Sequence of chain 1.F:
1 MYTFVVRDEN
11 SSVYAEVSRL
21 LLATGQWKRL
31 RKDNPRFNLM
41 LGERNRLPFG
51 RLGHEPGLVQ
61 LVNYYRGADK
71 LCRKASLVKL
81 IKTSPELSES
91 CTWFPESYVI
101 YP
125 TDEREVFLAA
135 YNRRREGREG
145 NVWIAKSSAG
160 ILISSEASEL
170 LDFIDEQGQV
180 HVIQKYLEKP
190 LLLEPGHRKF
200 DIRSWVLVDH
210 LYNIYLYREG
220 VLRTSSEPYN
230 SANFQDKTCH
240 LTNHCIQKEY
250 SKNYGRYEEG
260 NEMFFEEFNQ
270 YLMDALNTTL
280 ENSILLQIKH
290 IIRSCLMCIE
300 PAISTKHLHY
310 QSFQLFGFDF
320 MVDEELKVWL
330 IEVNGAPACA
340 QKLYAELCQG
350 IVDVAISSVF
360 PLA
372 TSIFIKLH

Binding-site contacts:
Ligand atom O3' contacts residue ASP200 of chain 1.F at 3.2 Å (salt-bridge).
Ligand atom O2A contacts residue GLU331 of chain 1.F at 3.1 Å (salt-bridge).
Ligand atom C6 contacts residue ILE330 of chain 1.F at 3.8 Å (hydrophobic).
Ligand atom C2 contacts residue TYR185 of chain 1.F at 3.8 Å (hydrophobic).
Ligand atom N1 contacts residue LEU186 of chain 1.F at 3.0 Å (h-bond).
Ligand atom C4' contacts residue ASN242 of chain 1.F at 3.4 Å.
Ligand atom C5 contacts residue ILE330 of chain 1.F at 3.8 Å (hydrophobic).
Ligand atom N7 contacts residue LYS150 of chain 1.F at 3.5 Å (salt-bridge).
Ligand atom N6 contacts residue GLN183 of chain 1.F at 3.1 Å (h-bond).
Ligand atom C8 contacts residue ILE148 of chain 1.F at 3.8 Å (hydrophobic).
Ligand atom C3B contacts residue ASN242 of chain 1.F at 3.3 Å.
Ligand atom C3' contacts residue THR241 of chain 1.F at 3.7 Å.
Ligand atom O1A contacts residue LYS74 of chain 1.F at 3.1 Å.
Ligand atom O3G contacts residue ARG222 of chain 1.F at 2.9 Å (salt-bridge).
Ligand atom C2 contacts residue LEU186 of chain 1.F at 3.8 Å (hydrophobic).
Ligand atom PG contacts residue GLU331 of chain 1.F at 3.4 Å.
Ligand atom N1 contacts residue TYR185 of chain 1.F at 3.8 Å.
Ligand atom O4' contacts residue LEU240 of chain 1.F at 3.3 Å.
Ligand atom N3 contacts residue TYR185 of chain 1.F at 3.7 Å.
Ligand atom O2' contacts residue THR241 of chain 1.F at 3.0 Å (h-bond).
Ligand atom O2A contacts residue ILE330 of chain 1.F at 3.7 Å.
Ligand atom N6 contacts residue TYR185 of chain 1.F at 3.6 Å.
Ligand atom O3G contacts residue ARG202 of chain 1.F at 3.2 Å (salt-bridge).
Ligand atom C2 contacts residue MET320 of chain 1.F at 3.6 Å (hydrophobic).
Ligand atom O1G contacts residue GLU331 of chain 1.F at 2.7 Å (salt-bridge).
Ligand atom O2' contacts residue HIS239 of chain 1.F at 3.7 Å.
Ligand atom PB contacts residue GLU331 of chain 1.F at 3.5 Å.
Ligand atom O3' contacts residue THR241 of chain 1.F at 2.6 Å (h-bond).
Ligand atom C2 contacts residue LYS198 of chain 1.F at 3.6 Å.
Ligand atom O3G contacts residue ASP318 of chain 1.F at 3.6 Å (salt-bridge).
Ligand atom O2B contacts residue GLU331 of chain 1.F at 2.8 Å (salt-bridge).
Ligand atom O1G contacts residue ASN333 of chain 1.F at 2.8 Å (h-bond).
Ligand atom N3 contacts residue LYS198 of chain 1.F at 3.0 Å (salt-bridge).
Ligand atom O2B contacts residue LYS74 of chain 1.F at 3.2 Å (salt-bridge).
Ligand atom N6 contacts residue LYS184 of chain 1.F at 2.8 Å (salt-bridge).
Ligand atom N7 contacts residue GLN183 of chain 1.F at 3.4 Å (h-bond).
Ligand atom O2' contacts residue LYS198 of chain 1.F at 3.6 Å.
Ligand atom C3B contacts residue GLU331 of chain 1.F at 3.1 Å.
Ligand atom O1A contacts residue LYS150 of chain 1.F at 3.3 Å.
Ligand atom C5' contacts residue ASN242 of chain 1.F at 3.3 Å.

The protein below binds the small molecule below.
Small molecule (SMILES): Nc1ncnc2c1ncn2[C@@H]1O[C@H](CO[P](=O)(O)O[P](=O)(O)CP(=O)(O)O)[C@@H](O)[C@H]1O